The small molecule below binds the protein below.
Small molecule (SMILES): CC(=O)N[C@H](C(=O)N[C@@H](Cc1ccccc1)[C@@H](O)CN(CC1CCCCC1)NC(=O)[C@@H](NC(C)=O)C(C)C)C(C)C

Sequence of chain 1.B:
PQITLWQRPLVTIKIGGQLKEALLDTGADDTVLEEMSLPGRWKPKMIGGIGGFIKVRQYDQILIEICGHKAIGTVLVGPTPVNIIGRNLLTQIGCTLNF

Sequence of chain 1.A:
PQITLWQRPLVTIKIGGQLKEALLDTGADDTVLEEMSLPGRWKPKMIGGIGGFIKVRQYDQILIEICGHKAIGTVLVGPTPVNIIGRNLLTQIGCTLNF

Binding-site contacts:
Ligand atom O10 contacts residue GLY49 of chain 1.B at 3.5 Å.
Ligand atom N31 contacts residue GLY27 of chain 1.A at 3.1 Å (h-bond).
Ligand atom C19 contacts residue ILE50 of chain 1.B at 3.7 Å (hydrophobic).
Ligand atom C1 contacts residue GLY48 of chain 1.B at 3.4 Å.
Ligand atom O21 contacts residue ASP25 of chain 1.A at 2.5 Å (salt-bridge).
Ligand atom C18 contacts residue PRO81 of chain 1.A at 3.4 Å (hydrophobic).
Ligand atom O33 contacts residue ILE50 of chain 1.B at 3.7 Å.
Ligand atom C18 contacts residue GLY49 of chain 1.B at 3.6 Å.
Ligand atom C7 contacts residue ILE84 of chain 1.B at 3.6 Å (hydrophobic).
Ligand atom C37 contacts residue ILE50 of chain 1.B at 3.6 Å (hydrophobic).
Ligand atom N4 contacts residue GLY48 of chain 1.B at 3.1 Å (h-bond).
Ligand atom O40 contacts residue ASP29 of chain 1.A at 2.9 Å (salt-bridge).
Ligand atom C41 contacts residue ASP29 of chain 1.A at 3.7 Å.
Ligand atom C28 contacts residue VAL82 of chain 1.B at 3.5 Å (hydrophobic).
Ligand atom C41 contacts residue GLY48 of chain 1.A at 3.6 Å.
Ligand atom C16 contacts residue VAL82 of chain 1.A at 3.6 Å (hydrophobic).
Ligand atom C18 contacts residue ILE50 of chain 1.B at 3.7 Å (hydrophobic).
Ligand atom C41 contacts residue ARG8 of chain 1.B at 3.6 Å.
Ligand atom O33 contacts residue GLY49 of chain 1.A at 3.4 Å.
Ligand atom C15 contacts residue GLY27 of chain 1.B at 3.4 Å.
Ligand atom N11 contacts residue GLY27 of chain 1.B at 3.0 Å (h-bond).
Ligand atom O40 contacts residue GLY27 of chain 1.A at 3.6 Å.
Ligand atom O40 contacts residue ALA28 of chain 1.A at 3.6 Å.
Ligand atom C39 contacts residue GLY48 of chain 1.A at 3.7 Å.
Ligand atom C13 contacts residue ASP25 of chain 1.A at 3.3 Å.
Ligand atom C17 contacts residue PRO81 of chain 1.A at 3.7 Å (hydrophobic).
Ligand atom O3 contacts residue GLY27 of chain 1.B at 3.5 Å (h-bond).
Ligand atom O3 contacts residue ALA28 of chain 1.B at 3.3 Å.
Ligand atom C13 contacts residue GLY27 of chain 1.B at 3.6 Å.
Ligand atom C20 contacts residue ASP25 of chain 1.B at 3.6 Å.
Ligand atom O21 contacts residue GLY27 of chain 1.B at 3.3 Å (h-bond).
Ligand atom N35 contacts residue GLY48 of chain 1.A at 2.9 Å (h-bond).
Ligand atom C22 contacts residue GLY27 of chain 1.A at 3.6 Å.
Ligand atom C12 contacts residue GLY27 of chain 1.B at 3.7 Å.
Ligand atom C22 contacts residue ASP25 of chain 1.B at 3.1 Å.
Ligand atom C8 contacts residue VAL32 of chain 1.B at 3.7 Å (hydrophobic).
Ligand atom C20 contacts residue ASP25 of chain 1.A at 3.2 Å.
Ligand atom O21 contacts residue ASP25 of chain 1.B at 2.8 Å (salt-bridge).
Ligand atom O3 contacts residue ASP29 of chain 1.B at 2.9 Å (salt-bridge).
Ligand atom C30 contacts residue GLY27 of chain 1.A at 3.5 Å.